A protein and the small-molecule ligand that binds it are described below.
Small molecule (SMILES): C[C@]12O[C@H]1[C@H](O)c1c(cc(O)c3c1C(=O)c1cccc(O)c1-3)C2=O

Sequence of chain 1.C:
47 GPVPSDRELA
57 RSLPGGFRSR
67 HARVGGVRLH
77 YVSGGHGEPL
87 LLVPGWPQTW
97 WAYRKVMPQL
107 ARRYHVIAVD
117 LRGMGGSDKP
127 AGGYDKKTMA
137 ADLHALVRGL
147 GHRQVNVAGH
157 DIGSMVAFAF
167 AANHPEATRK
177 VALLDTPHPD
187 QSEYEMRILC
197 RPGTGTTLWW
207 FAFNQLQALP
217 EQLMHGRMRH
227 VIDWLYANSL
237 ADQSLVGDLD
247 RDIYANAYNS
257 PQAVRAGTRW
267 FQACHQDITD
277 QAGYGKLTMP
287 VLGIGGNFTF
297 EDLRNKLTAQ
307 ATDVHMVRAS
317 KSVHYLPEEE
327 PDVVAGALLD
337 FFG

Binding-site contacts:
Ligand atom C15 contacts residue PHE207 of chain 1.C at 3.4 Å (hydrophobic).
Ligand atom O6 contacts residue ASP157 of chain 1.C at 2.1 Å (salt-bridge).
Ligand atom C13 contacts residue TRP206 of chain 1.C at 3.1 Å (hydrophobic).
Ligand atom C4A contacts residue HIS320 of chain 1.C at 3.5 Å.
Ligand atom C2 contacts residue ASP157 of chain 1.C at 2.9 Å.
Ligand atom C12 contacts residue HIS320 of chain 1.C at 3.5 Å.
Ligand atom C10 contacts residue LEU231 of chain 1.C at 3.7 Å (hydrophobic).
Ligand atom C13 contacts residue HIS320 of chain 1.C at 3.4 Å.
Ligand atom C6A contacts residue HIS320 of chain 1.C at 3.6 Å.
Ligand atom C6B contacts residue TRP206 of chain 1.C at 3.8 Å (hydrophobic).
Ligand atom C15 contacts residue MET161 of chain 1.C at 3.7 Å (hydrophobic).
Ligand atom C14 contacts residue ASP157 of chain 1.C at 3.5 Å.
Ligand atom C1 contacts residue ASP157 of chain 1.C at 2.9 Å.
Ligand atom O1 contacts residue PHE267 of chain 1.C at 3.7 Å.
Ligand atom O1 contacts residue TRP206 of chain 1.C at 2.5 Å (h-bond).
Ligand atom O5 contacts residue TYR321 of chain 1.C at 2.9 Å (h-bond).
Ligand atom C12 contacts residue TRP206 of chain 1.C at 3.4 Å (hydrophobic).
Ligand atom C14 contacts residue HIS320 of chain 1.C at 3.3 Å.
Ligand atom C1 contacts residue TRP206 of chain 1.C at 3.4 Å (hydrophobic).
Ligand atom O1 contacts residue PHE207 of chain 1.C at 3.0 Å.
Ligand atom C5 contacts residue HIS320 of chain 1.C at 3.7 Å.
Ligand atom C3 contacts residue ASP157 of chain 1.C at 3.2 Å.
Ligand atom C6 contacts residue HIS320 of chain 1.C at 3.8 Å.
Ligand atom O6 contacts residue HIS320 of chain 1.C at 3.0 Å (h-bond).
Ligand atom O2 contacts residue THR182 of chain 1.C at 3.3 Å.
Ligand atom C9 contacts residue ASN234 of chain 1.C at 3.2 Å.
Ligand atom C8 contacts residue ASN234 of chain 1.C at 3.4 Å.
Ligand atom C9 contacts residue LEU231 of chain 1.C at 3.8 Å (hydrophobic).
Ligand atom C15 contacts residue ASP157 of chain 1.C at 3.8 Å.
Ligand atom C3 contacts residue PHE207 of chain 1.C at 3.5 Å (hydrophobic).
Ligand atom O6 contacts residue TRP92 of chain 1.C at 3.2 Å (h-bond).
Ligand atom C11 contacts residue TRP206 of chain 1.C at 3.6 Å (hydrophobic).
Ligand atom C8 contacts residue VAL319 of chain 1.C at 3.6 Å (hydrophobic).
Ligand atom C14 contacts residue TRP206 of chain 1.C at 3.4 Å (hydrophobic).
Ligand atom C1 contacts residue HIS320 of chain 1.C at 3.7 Å.
Ligand atom C9 contacts residue SER235 of chain 1.C at 3.7 Å.
Ligand atom C2 contacts residue TRP206 of chain 1.C at 3.2 Å (hydrophobic).
Ligand atom C6A contacts residue TRP206 of chain 1.C at 3.5 Å (hydrophobic).
Ligand atom C4 contacts residue ASP157 of chain 1.C at 3.5 Å.
Ligand atom O5 contacts residue LEU231 of chain 1.C at 3.0 Å.